Sequence of chain 1.A:
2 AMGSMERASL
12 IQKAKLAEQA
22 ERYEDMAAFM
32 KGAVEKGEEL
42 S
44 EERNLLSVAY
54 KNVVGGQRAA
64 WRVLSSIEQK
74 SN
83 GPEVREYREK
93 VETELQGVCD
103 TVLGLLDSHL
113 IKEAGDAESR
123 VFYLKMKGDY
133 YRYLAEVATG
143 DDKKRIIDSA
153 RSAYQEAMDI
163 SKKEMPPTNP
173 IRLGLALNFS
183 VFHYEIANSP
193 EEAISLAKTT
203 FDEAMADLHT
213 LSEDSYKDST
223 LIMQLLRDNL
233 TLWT

This protein binds this small molecule.
Small molecule (SMILES): O=Cc1ccc(-n2ccnc2-c2ccccc2)cc1O

Sequence of chain 1.B:
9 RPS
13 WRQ

Binding-site contacts:
Ligand atom C15 contacts residue ASN47 of chain 1.A at 3.8 Å.
Ligand atom O05 contacts residue TRP13 of chain 1.B at 4.0 Å.
Ligand atom C11 contacts residue PRO172 of chain 1.A at 3.8 Å (hydrophobic).
Ligand atom C06 contacts residue PRO172 of chain 1.A at 3.5 Å (hydrophobic).
Ligand atom C20 contacts residue PRO172 of chain 1.A at 3.8 Å (hydrophobic).
Ligand atom N10 contacts residue GOL1 of chain 1.F at 4.0 Å.
Ligand atom C03 contacts residue TRP13 of chain 1.B at 3.7 Å (hydrophobic).
Ligand atom C04 contacts residue ILE173 of chain 1.A at 3.8 Å (hydrophobic).
Ligand atom C02 contacts residue LYS127 of chain 1.A at 1.4 Å.
Ligand atom C03 contacts residue ILE173 of chain 1.A at 3.6 Å (hydrophobic).
Ligand atom C17 contacts residue GOL1 of chain 1.F at 3.6 Å.
Ligand atom C04 contacts residue TRP13 of chain 1.B at 3.8 Å (hydrophobic).
Ligand atom C02 contacts residue TRP13 of chain 1.B at 3.9 Å (hydrophobic).
Ligand atom O05 contacts residue LYS127 of chain 1.A at 2.5 Å (salt-bridge).
Ligand atom C04 contacts residue PRO172 of chain 1.A at 3.8 Å (hydrophobic).
Ligand atom C09 contacts residue TRP13 of chain 1.B at 3.6 Å (hydrophobic).
Ligand atom C19 contacts residue PRO172 of chain 1.A at 3.9 Å (hydrophobic).
Ligand atom O05 contacts residue PRO172 of chain 1.A at 3.2 Å (h-bond).
Ligand atom N10 contacts residue PRO172 of chain 1.A at 3.8 Å.
Ligand atom C07 contacts residue TRP13 of chain 1.B at 3.5 Å (hydrophobic).
Ligand atom C03 contacts residue LYS127 of chain 1.A at 2.5 Å.
Ligand atom C04 contacts residue LYS127 of chain 1.A at 2.9 Å.
Ligand atom C02 contacts residue ILE173 of chain 1.A at 3.6 Å (hydrophobic).
Ligand atom N18 contacts residue GOL1 of chain 1.F at 3.8 Å.
Ligand atom O05 contacts residue GLY176 of chain 1.A at 3.0 Å.
Ligand atom C16 contacts residue ASN47 of chain 1.A at 3.0 Å.
Ligand atom C08 contacts residue TRP13 of chain 1.B at 3.4 Å (hydrophobic).
Ligand atom C20 contacts residue ILE224 of chain 1.A at 3.9 Å (hydrophobic).
Ligand atom N18 contacts residue PRO172 of chain 1.A at 3.8 Å.
Ligand atom C11 contacts residue GOL1 of chain 1.F at 4.0 Å.
Ligand atom C06 contacts residue TRP13 of chain 1.B at 3.7 Å (hydrophobic).
Ligand atom C08 contacts residue GOL1 of chain 1.F at 3.9 Å.
Ligand atom C17 contacts residue ASN47 of chain 1.A at 3.5 Å.
Ligand atom C06 contacts residue ILE224 of chain 1.A at 3.9 Å (hydrophobic).
Ligand atom O05 contacts residue ILE173 of chain 1.A at 3.7 Å.
Ligand atom C16 contacts residue CSO43 of chain 1.A at 3.4 Å.
Ligand atom C07 contacts residue LYS127 of chain 1.A at 3.8 Å.
Ligand atom C20 contacts residue GOL1 of chain 1.F at 3.9 Å.
Ligand atom O05 contacts residue LEU177 of chain 1.A at 4.0 Å.
Ligand atom C15 contacts residue CSO43 of chain 1.A at 3.4 Å.